Sequence of chain 2.A:
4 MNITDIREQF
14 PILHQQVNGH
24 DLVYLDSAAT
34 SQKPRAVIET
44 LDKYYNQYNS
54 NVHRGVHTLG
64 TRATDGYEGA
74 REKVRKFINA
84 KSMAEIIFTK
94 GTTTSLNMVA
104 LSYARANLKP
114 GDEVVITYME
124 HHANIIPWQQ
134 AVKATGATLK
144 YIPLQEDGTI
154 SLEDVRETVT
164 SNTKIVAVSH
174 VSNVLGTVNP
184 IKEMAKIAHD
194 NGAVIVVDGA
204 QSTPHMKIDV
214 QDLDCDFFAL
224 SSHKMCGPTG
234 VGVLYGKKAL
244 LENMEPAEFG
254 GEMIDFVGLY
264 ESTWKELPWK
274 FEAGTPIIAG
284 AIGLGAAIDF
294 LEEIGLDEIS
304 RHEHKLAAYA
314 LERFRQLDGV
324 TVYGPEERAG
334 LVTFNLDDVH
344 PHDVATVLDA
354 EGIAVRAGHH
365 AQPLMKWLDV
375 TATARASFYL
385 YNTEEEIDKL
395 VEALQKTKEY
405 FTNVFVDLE

This protein binds this small molecule.
Small molecule (SMILES): Cc1ncc(COP(=O)(O)O)c(CNC(C)C(=O)O)c1O

Sequence of chain 1.A:
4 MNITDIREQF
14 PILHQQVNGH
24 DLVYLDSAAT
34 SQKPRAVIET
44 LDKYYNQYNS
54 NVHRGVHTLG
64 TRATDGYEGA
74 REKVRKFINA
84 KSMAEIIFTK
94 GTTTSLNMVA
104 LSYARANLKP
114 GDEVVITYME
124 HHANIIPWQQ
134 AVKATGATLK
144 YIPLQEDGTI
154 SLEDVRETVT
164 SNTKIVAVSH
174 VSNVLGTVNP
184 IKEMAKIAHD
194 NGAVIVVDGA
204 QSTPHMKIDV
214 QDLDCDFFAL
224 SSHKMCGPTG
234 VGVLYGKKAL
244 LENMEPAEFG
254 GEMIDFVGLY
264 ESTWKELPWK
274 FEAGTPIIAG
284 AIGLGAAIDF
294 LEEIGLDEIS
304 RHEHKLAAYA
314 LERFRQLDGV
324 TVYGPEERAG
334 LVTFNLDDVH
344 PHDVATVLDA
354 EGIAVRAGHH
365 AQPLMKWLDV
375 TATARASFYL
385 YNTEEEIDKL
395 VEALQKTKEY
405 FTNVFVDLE

Binding-site contacts:
Ligand atom C2 contacts residue ALA203 of chain 1.A at 3.6 Å (hydrophobic).
Ligand atom C6 contacts residue HIS124 of chain 1.A at 3.8 Å.
Ligand atom O3A contacts residue ASN176 of chain 1.A at 3.2 Å.
Ligand atom N1 contacts residue ALA203 of chain 1.A at 3.5 Å.
Ligand atom CB contacts residue HIS124 of chain 1.A at 3.5 Å.
Ligand atom OP3 contacts residue THR96 of chain 1.A at 3.1 Å (h-bond).
Ligand atom CB contacts residue ARG57 of chain 2.A at 3.4 Å.
Ligand atom N contacts residue HIS124 of chain 1.A at 3.4 Å (h-bond).
Ligand atom OP2 contacts residue SER224 of chain 1.A at 2.4 Å (h-bond).
Ligand atom OP1 contacts residue THR278 of chain 2.A at 2.4 Å (h-bond).
Ligand atom O3A contacts residue LYS227 of chain 1.A at 3.4 Å (salt-bridge).
Ligand atom C4A contacts residue LYS227 of chain 1.A at 3.1 Å.
Ligand atom C4 contacts residue HIS124 of chain 1.A at 3.4 Å.
Ligand atom OP2 contacts residue HIS226 of chain 1.A at 2.8 Å (h-bond).
Ligand atom O contacts residue ARG379 of chain 1.A at 2.9 Å (salt-bridge).
Ligand atom OXT contacts residue ARG359 of chain 1.A at 2.3 Å (salt-bridge).
Ligand atom C2A contacts residue ASP201 of chain 1.A at 3.3 Å.
Ligand atom O3A contacts residue GLN204 of chain 1.A at 2.8 Å (h-bond).
Ligand atom OP3 contacts residue THR278 of chain 2.A at 3.6 Å.
Ligand atom C contacts residue ARG379 of chain 1.A at 3.8 Å.
Ligand atom C3 contacts residue HIS124 of chain 1.A at 3.4 Å.
Ligand atom P contacts residue SER224 of chain 1.A at 3.5 Å.
Ligand atom O contacts residue ALA31 of chain 1.A at 3.0 Å (h-bond).
Ligand atom OP4 contacts residue THR95 of chain 1.A at 3.7 Å.
Ligand atom P contacts residue THR96 of chain 1.A at 3.8 Å.
Ligand atom C4 contacts residue LYS227 of chain 1.A at 3.5 Å.
Ligand atom OP3 contacts residue THR95 of chain 1.A at 3.7 Å.
Ligand atom N1 contacts residue HIS124 of chain 1.A at 3.7 Å.
Ligand atom C5 contacts residue HIS124 of chain 1.A at 3.6 Å.
Ligand atom P contacts residue THR278 of chain 2.A at 3.7 Å.
Ligand atom C contacts residue ARG359 of chain 1.A at 3.5 Å.
Ligand atom C2 contacts residue HIS124 of chain 1.A at 3.7 Å.
Ligand atom O contacts residue ALA32 of chain 1.A at 3.6 Å.
Ligand atom C4A contacts residue HIS124 of chain 1.A at 3.6 Å.
Ligand atom C contacts residue ALA31 of chain 1.A at 3.8 Å (hydrophobic).
Ligand atom C2 contacts residue ASP201 of chain 1.A at 3.5 Å.
Ligand atom C3 contacts residue LYS227 of chain 1.A at 3.6 Å.
Ligand atom N contacts residue LYS227 of chain 1.A at 3.7 Å.
Ligand atom OP4 contacts residue THR96 of chain 1.A at 3.4 Å (h-bond).
Ligand atom N1 contacts residue ASP201 of chain 1.A at 2.8 Å (salt-bridge).